Sequence of chain 1.O:
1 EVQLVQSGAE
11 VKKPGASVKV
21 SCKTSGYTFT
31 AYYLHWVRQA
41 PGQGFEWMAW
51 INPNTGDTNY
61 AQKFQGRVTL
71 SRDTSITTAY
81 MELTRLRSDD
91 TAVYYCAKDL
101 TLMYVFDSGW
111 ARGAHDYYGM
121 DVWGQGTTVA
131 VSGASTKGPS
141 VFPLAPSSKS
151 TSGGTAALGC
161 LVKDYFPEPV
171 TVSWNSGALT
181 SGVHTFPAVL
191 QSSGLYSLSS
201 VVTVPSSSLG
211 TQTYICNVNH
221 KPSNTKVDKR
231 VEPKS

Binding-site contacts:
Ligand atom C8 contacts residue ASN97 of chain 1.E at 4.3 Å.
Ligand atom C3 contacts residue GLY113 of chain 1.O at 4.5 Å.
Ligand atom O6 contacts residue THR99 of chain 1.E at 3.4 Å.
Ligand atom N2 contacts residue ASN97 of chain 1.E at 2.9 Å (h-bond).
Ligand atom C3 contacts residue ASN97 of chain 1.E at 3.8 Å.
Ligand atom O5 contacts residue ASN97 of chain 1.E at 2.4 Å (h-bond).
Ligand atom O3 contacts residue GLY113 of chain 1.O at 4.1 Å.
Ligand atom C2 contacts residue ASN97 of chain 1.E at 2.4 Å.
Ligand atom O7 contacts residue GLY113 of chain 1.O at 3.9 Å.
Ligand atom C1 contacts residue ASN97 of chain 1.E at 1.4 Å.
Ligand atom C8 contacts residue ALA114 of chain 1.O at 4.3 Å (hydrophobic).
Ligand atom O6 contacts residue SER110 of chain 1.E at 4.0 Å.
Ligand atom C2 contacts residue GLY113 of chain 1.O at 4.1 Å.
Ligand atom C6 contacts residue SER110 of chain 1.E at 4.3 Å.
Ligand atom O6 contacts residue ASN97 of chain 1.E at 4.3 Å.
Ligand atom C5 contacts residue ASN97 of chain 1.E at 3.7 Å.
Ligand atom C7 contacts residue ALA114 of chain 1.O at 3.8 Å (hydrophobic).
Ligand atom C6 contacts residue ASN97 of chain 1.E at 4.4 Å.
Ligand atom C7 contacts residue ASN97 of chain 1.E at 3.1 Å.
Ligand atom O7 contacts residue ASN97 of chain 1.E at 2.9 Å (h-bond).
Ligand atom C4 contacts residue ASN97 of chain 1.E at 4.2 Å.
Ligand atom O7 contacts residue ALA114 of chain 1.O at 3.3 Å.
Ligand atom N2 contacts residue ALA114 of chain 1.O at 4.4 Å.
Ligand atom O6 contacts residue ASN109 of chain 1.E at 3.4 Å (h-bond).

Sequence of chain 1.E:
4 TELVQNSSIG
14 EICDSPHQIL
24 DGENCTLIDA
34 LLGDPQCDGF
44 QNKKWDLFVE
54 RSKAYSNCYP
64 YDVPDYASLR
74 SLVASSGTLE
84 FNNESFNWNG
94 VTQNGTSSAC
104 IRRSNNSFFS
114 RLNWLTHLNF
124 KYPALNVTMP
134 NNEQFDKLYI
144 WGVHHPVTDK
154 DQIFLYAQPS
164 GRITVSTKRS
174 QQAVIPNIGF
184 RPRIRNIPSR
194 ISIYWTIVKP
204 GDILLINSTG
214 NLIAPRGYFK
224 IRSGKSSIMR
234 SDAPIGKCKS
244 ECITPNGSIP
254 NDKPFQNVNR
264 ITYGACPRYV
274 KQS

A small-molecule ligand and the protein it binds are described below.
Small molecule (SMILES): CC(=O)N[C@@H]1[C@@H](O)[C@H](O)[C@@H](CO)O[C@H]1O